Sequence of chain 32.E:
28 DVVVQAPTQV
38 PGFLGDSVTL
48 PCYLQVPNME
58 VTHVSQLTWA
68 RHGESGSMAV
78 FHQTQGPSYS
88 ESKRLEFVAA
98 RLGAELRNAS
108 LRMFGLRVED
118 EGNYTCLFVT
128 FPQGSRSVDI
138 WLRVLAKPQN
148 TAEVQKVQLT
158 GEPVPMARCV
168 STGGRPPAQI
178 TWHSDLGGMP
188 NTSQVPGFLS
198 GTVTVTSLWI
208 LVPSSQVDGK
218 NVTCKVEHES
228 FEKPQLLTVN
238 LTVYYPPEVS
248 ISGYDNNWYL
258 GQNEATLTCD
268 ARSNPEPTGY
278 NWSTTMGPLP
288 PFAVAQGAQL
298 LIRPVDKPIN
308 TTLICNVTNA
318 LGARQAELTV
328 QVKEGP

Binding-site contacts:
Ligand atom C7 contacts residue ASN105 of chain 32.E at 3.6 Å.
Ligand atom O5 contacts residue VAL95 of chain 32.E at 4.5 Å.
Ligand atom C8 contacts residue PRO48 of chain 32.E at 4.4 Å (hydrophobic).
Ligand atom N2 contacts residue ASN105 of chain 32.E at 2.9 Å (h-bond).
Ligand atom C2 contacts residue ASN105 of chain 32.E at 2.5 Å.
Ligand atom O7 contacts residue ASN105 of chain 32.E at 4.0 Å.
Ligand atom O6 contacts residue VAL95 of chain 32.E at 2.9 Å (h-bond).
Ligand atom O6 contacts residue ALA96 of chain 32.E at 4.3 Å.
Ligand atom O5 contacts residue ALA96 of chain 32.E at 4.5 Å.
Ligand atom C6 contacts residue VAL95 of chain 32.E at 3.6 Å (hydrophobic).
Ligand atom C4 contacts residue ASN105 of chain 32.E at 4.3 Å.
Ligand atom C3 contacts residue ASN105 of chain 32.E at 3.8 Å.
Ligand atom O5 contacts residue ASN105 of chain 32.E at 2.4 Å (h-bond).
Ligand atom C5 contacts residue ASN105 of chain 32.E at 3.6 Å.
Ligand atom C5 contacts residue VAL95 of chain 32.E at 4.5 Å (hydrophobic).
Ligand atom C1 contacts residue ASN105 of chain 32.E at 1.4 Å.
Ligand atom C8 contacts residue TYR50 of chain 32.E at 4.1 Å (hydrophobic).

The protein below binds the small molecule below.
Small molecule (SMILES): CC(=O)N[C@H]1[C@H](O[C@H]2[C@H](O)[C@@H](NC(C)=O)CO[C@@H]2CO)O[C@H](CO)[C@@H](O[C@@H]2O[C@H](CO)[C@@H](O)[C@H](O)[C@@H]2O)[C@@H]1O